The protein below binds the small molecule below.
Small molecule (SMILES): CC[C@H](C)[C@H](NC(=O)[C@@H](N)CCCCN)C(=O)N[C@@H](CC(C)C)C(=O)N[C@@H](Cc1cnc[nH]1)C(=O)N[C@@H](CCCN=C(N)N)C(=O)N[C@@H](CC(C)C)C(=O)N[C@@H](CC(C)C)C(=O)N[C@@H](CCC(N)=O)C(=O)N[C@H](C=O)CC(=O)O

Sequence of chain 1.B:
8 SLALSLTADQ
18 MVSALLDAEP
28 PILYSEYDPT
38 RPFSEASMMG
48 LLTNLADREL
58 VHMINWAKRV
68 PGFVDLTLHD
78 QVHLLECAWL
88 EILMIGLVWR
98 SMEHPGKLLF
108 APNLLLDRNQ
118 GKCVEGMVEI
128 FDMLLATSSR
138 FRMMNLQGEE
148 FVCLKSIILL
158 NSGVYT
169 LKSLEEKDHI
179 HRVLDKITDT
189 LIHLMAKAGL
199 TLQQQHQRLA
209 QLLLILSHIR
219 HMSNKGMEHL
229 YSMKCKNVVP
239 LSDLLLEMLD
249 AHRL

Binding-site contacts:
Ligand atom CA contacts residue GLU245 of chain 1.B at 3.8 Å.
Ligand atom CD2 contacts residue LEU82 of chain 1.B at 3.9 Å (hydrophobic).
Ligand atom C contacts residue LYS65 of chain 1.B at 3.8 Å.
Ligand atom CA contacts residue VAL79 of chain 1.B at 3.9 Å (hydrophobic).
Ligand atom CD1 contacts residue VAL79 of chain 1.B at 3.7 Å (hydrophobic).
Ligand atom N contacts residue GLU245 of chain 1.B at 2.9 Å (salt-bridge).
Ligand atom CB contacts residue LEU242 of chain 1.B at 3.8 Å (hydrophobic).
Ligand atom CB contacts residue LEU75 of chain 1.B at 3.5 Å (hydrophobic).
Ligand atom CB contacts residue GLU245 of chain 1.B at 3.6 Å.
Ligand atom CD1 contacts residue GLN78 of chain 1.B at 3.9 Å.
Ligand atom CD1 contacts residue ILE61 of chain 1.B at 3.5 Å (hydrophobic).
Ligand atom CD2 contacts residue MET246 of chain 1.B at 3.7 Å (hydrophobic).
Ligand atom C contacts residue LYS65 of chain 1.B at 3.8 Å.
Ligand atom CD1 contacts residue ASP241 of chain 1.B at 3.6 Å.
Ligand atom CD2 contacts residue ILE61 of chain 1.B at 3.8 Å (hydrophobic).
Ligand atom CD2 contacts residue LEU75 of chain 1.B at 3.5 Å (hydrophobic).
Ligand atom O contacts residue LYS65 of chain 1.B at 3.1 Å (salt-bridge).
Ligand atom CD contacts residue LEU75 of chain 1.B at 3.6 Å (hydrophobic).
Ligand atom NZ contacts residue GLU83 of chain 1.B at 3.1 Å (salt-bridge).
Ligand atom CG2 contacts residue LEU242 of chain 1.B at 3.6 Å (hydrophobic).
Ligand atom N contacts residue LEU242 of chain 1.B at 4.0 Å.
Ligand atom CD1 contacts residue GLU245 of chain 1.B at 3.9 Å.
Ligand atom CG contacts residue ILE61 of chain 1.B at 4.0 Å (hydrophobic).
Ligand atom NE2 contacts residue LEU75 of chain 1.B at 3.1 Å.
Ligand atom CD2 contacts residue GLN78 of chain 1.B at 3.6 Å.
Ligand atom O contacts residue LYS65 of chain 1.B at 2.8 Å (salt-bridge).
Ligand atom CD1 contacts residue LEU242 of chain 1.B at 3.8 Å (hydrophobic).
Ligand atom C contacts residue GLU245 of chain 1.B at 3.8 Å.
Ligand atom CD2 contacts residue GLU83 of chain 1.B at 3.6 Å.
Ligand atom CG contacts residue LEU75 of chain 1.B at 3.5 Å (hydrophobic).
Ligand atom CA contacts residue GLU245 of chain 1.B at 3.8 Å.
Ligand atom O contacts residue LEU75 of chain 1.B at 4.0 Å.
Ligand atom CE contacts residue GLU83 of chain 1.B at 3.1 Å.
Ligand atom CD2 contacts residue VAL79 of chain 1.B at 3.7 Å (hydrophobic).
Ligand atom CG1 contacts residue GLU245 of chain 1.B at 3.7 Å.
Ligand atom CD1 contacts residue LEU82 of chain 1.B at 3.9 Å (hydrophobic).
Ligand atom CA contacts residue LYS65 of chain 1.B at 3.9 Å.
Ligand atom NE2 contacts residue LEU75 of chain 1.B at 3.4 Å.
Ligand atom CE1 contacts residue LEU75 of chain 1.B at 3.4 Å (hydrophobic).
Ligand atom CD2 contacts residue VAL79 of chain 1.B at 4.0 Å (hydrophobic).